Binding-site contacts:
Ligand atom O1 contacts residue SER35 of chain 2.E at 3.0 Å (h-bond).
Ligand atom NA4 contacts residue VAL7 of chain 2.E at 2.6 Å (h-bond).
Ligand atom N3 contacts residue VAL8 of chain 2.E at 3.1 Å (h-bond).
Ligand atom NA4 contacts residue VAL8 of chain 2.E at 3.6 Å.
Ligand atom C4A contacts residue PHE34 of chain 2.E at 3.5 Å (hydrophobic).
Ligand atom C16 contacts residue LEU31 of chain 2.E at 3.6 Å (hydrophobic).
Ligand atom CB contacts residue LEU31 of chain 2.E at 3.7 Å (hydrophobic).
Ligand atom NA2 contacts residue ASP30 of chain 2.E at 3.1 Å (salt-bridge).
Ligand atom NA4 contacts residue PHE34 of chain 2.E at 3.4 Å.
Ligand atom CM contacts residue THR56 of chain 2.E at 3.0 Å.
Ligand atom O2 contacts residue ARG68 of chain 2.E at 2.8 Å (salt-bridge).
Ligand atom C4 contacts residue VAL7 of chain 2.E at 3.5 Å (hydrophobic).
Ligand atom C6 contacts residue NDP1 of chain 2.Y at 3.4 Å.
Ligand atom N3 contacts residue VAL7 of chain 2.E at 3.4 Å.
Ligand atom CG contacts residue SER35 of chain 2.E at 3.4 Å.
Ligand atom C13 contacts residue ILE60 of chain 2.E at 3.3 Å (hydrophobic).
Ligand atom C7 contacts residue LEU23 of chain 2.E at 3.6 Å (hydrophobic).
Ligand atom NA4 contacts residue CYS111 of chain 2.E at 2.8 Å (h-bond).
Ligand atom CT contacts residue SER35 of chain 2.E at 3.6 Å.
Ligand atom C8A contacts residue NDP1 of chain 2.Y at 3.3 Å.
Ligand atom NA2 contacts residue THR132 of chain 2.E at 3.0 Å (h-bond).
Ligand atom C13 contacts residue PHE34 of chain 2.E at 3.6 Å (hydrophobic).
Ligand atom N3 contacts residue PHE34 of chain 2.E at 3.5 Å.
Ligand atom N contacts residue LEU65 of chain 2.E at 3.6 Å.
Ligand atom O2 contacts residue LEU65 of chain 2.E at 3.2 Å.
Ligand atom C4A contacts residue NDP1 of chain 2.Y at 2.8 Å.
Ligand atom C4 contacts residue NDP1 of chain 2.Y at 3.0 Å.
Ligand atom NA4 contacts residue NDP1 of chain 2.Y at 3.5 Å (h-bond).
Ligand atom C14 contacts residue ILE60 of chain 2.E at 3.3 Å (hydrophobic).
Ligand atom C9 contacts residue NDP1 of chain 2.Y at 3.4 Å.
Ligand atom CM contacts residue ILE60 of chain 2.E at 3.6 Å (hydrophobic).
Ligand atom O1 contacts residue ARG68 of chain 2.E at 3.5 Å (salt-bridge).
Ligand atom N5 contacts residue NDP1 of chain 2.Y at 3.0 Å (h-bond).
Ligand atom NA2 contacts residue VAL8 of chain 2.E at 3.5 Å (h-bond).
Ligand atom CT contacts residue ARG68 of chain 2.E at 3.6 Å.
Ligand atom OE2 contacts residue LYS32 of chain 2.E at 3.2 Å (salt-bridge).
Ligand atom N1 contacts residue ASP30 of chain 2.E at 2.9 Å (salt-bridge).
Ligand atom C4 contacts residue PHE34 of chain 2.E at 3.2 Å (hydrophobic).
Ligand atom CT contacts residue LEU65 of chain 2.E at 3.6 Å (hydrophobic).
Ligand atom C4 contacts residue VAL8 of chain 2.E at 3.6 Å (hydrophobic).

Sequence of chain 2.E:
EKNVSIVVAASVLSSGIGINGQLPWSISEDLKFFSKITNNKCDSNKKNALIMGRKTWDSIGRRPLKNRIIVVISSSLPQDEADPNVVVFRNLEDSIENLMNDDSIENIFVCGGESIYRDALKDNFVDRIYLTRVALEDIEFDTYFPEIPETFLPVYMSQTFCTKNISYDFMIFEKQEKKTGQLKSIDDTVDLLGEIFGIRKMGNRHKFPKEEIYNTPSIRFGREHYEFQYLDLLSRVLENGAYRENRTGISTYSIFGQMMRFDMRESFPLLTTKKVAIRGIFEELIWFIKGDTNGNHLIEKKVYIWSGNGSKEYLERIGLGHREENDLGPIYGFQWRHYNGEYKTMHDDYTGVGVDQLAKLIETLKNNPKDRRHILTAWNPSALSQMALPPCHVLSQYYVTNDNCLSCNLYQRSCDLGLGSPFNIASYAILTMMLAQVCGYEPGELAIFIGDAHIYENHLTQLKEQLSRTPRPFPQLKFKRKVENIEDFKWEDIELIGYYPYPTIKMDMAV

The small molecule below binds the protein below.
Small molecule (SMILES): CN(Cc1cnc2nc(N)nc(N)c2n1)c1ccc(C(=O)N[C@@H](CCC(=O)O)C(=O)O)cc1